Sequence of chain 3.B:
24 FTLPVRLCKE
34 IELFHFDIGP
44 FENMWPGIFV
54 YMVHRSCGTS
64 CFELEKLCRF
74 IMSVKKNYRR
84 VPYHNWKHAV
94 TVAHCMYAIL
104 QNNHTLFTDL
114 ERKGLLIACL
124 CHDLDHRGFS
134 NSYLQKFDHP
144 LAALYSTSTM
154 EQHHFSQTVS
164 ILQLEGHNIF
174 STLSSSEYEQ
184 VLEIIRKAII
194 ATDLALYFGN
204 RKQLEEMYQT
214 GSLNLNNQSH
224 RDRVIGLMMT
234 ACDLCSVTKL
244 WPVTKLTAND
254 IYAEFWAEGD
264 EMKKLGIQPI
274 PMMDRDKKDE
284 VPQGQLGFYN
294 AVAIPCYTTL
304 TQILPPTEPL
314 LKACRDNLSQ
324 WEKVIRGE

The protein below binds the small molecule below.
Small molecule (SMILES): O=C(c1ccc(Oc2nccnc2N2CCOCC2)cc1)c1nc2ccccc2[nH]1

Binding-site contacts:
Ligand atom N04 contacts residue TYR255 of chain 3.B at 3.0 Å (h-bond).
Ligand atom C25 contacts residue TYR86 of chain 3.B at 3.7 Å (hydrophobic).
Ligand atom C14 contacts residue GLN288 of chain 3.B at 3.6 Å.
Ligand atom C05 contacts residue TYR255 of chain 3.B at 3.8 Å (hydrophobic).
Ligand atom C06 contacts residue VAL284 of chain 3.B at 3.7 Å (hydrophobic).
Ligand atom C20 contacts residue SER239 of chain 3.B at 3.7 Å.
Ligand atom C03 contacts residue GLY287 of chain 3.B at 3.6 Å.
Ligand atom O01 contacts residue GLY287 of chain 3.B at 3.2 Å (h-bond).
Ligand atom C29 contacts residue PHE291 of chain 3.B at 3.4 Å (hydrophobic).
Ligand atom N18 contacts residue GLN288 of chain 3.B at 3.3 Å (h-bond).
Ligand atom C08 contacts residue GLU283 of chain 3.B at 3.8 Å.
Ligand atom C30 contacts residue PHE291 of chain 3.B at 3.4 Å (hydrophobic).
Ligand atom C13 contacts residue GLN288 of chain 3.B at 3.7 Å.
Ligand atom C20 contacts residue VAL240 of chain 3.B at 3.5 Å (hydrophobic).
Ligand atom C12 contacts residue MET275 of chain 3.B at 3.6 Å (hydrophobic).
Ligand atom C02 contacts residue GLY287 of chain 3.B at 3.4 Å.
Ligand atom C09 contacts residue MET275 of chain 3.B at 3.8 Å (hydrophobic).
Ligand atom C09 contacts residue PRO274 of chain 3.B at 3.7 Å (hydrophobic).
Ligand atom O16 contacts residue ILE254 of chain 3.B at 3.7 Å.
Ligand atom N04 contacts residue GLY287 of chain 3.B at 3.7 Å.
Ligand atom C02 contacts residue MET275 of chain 3.B at 3.8 Å (hydrophobic).
Ligand atom C10 contacts residue MET275 of chain 3.B at 3.8 Å (hydrophobic).
Ligand atom C07 contacts residue GLU283 of chain 3.B at 3.6 Å.
Ligand atom C14 contacts residue PHE258 of chain 3.B at 3.5 Å (hydrophobic).
Ligand atom N11 contacts residue GLY287 of chain 3.B at 3.6 Å.
Ligand atom O16 contacts residue PHE258 of chain 3.B at 3.5 Å.
Ligand atom C07 contacts residue LYS280 of chain 3.B at 3.8 Å.
Ligand atom C15 contacts residue PHE258 of chain 3.B at 3.7 Å (hydrophobic).
Ligand atom C20 contacts residue ILE254 of chain 3.B at 3.7 Å (hydrophobic).
Ligand atom C13 contacts residue TYR255 of chain 3.B at 3.3 Å (hydrophobic).
Ligand atom N21 contacts residue ILE254 of chain 3.B at 3.7 Å.
Ligand atom C05 contacts residue MET275 of chain 3.B at 3.8 Å (hydrophobic).
Ligand atom C08 contacts residue PRO274 of chain 3.B at 3.7 Å (hydrophobic).
Ligand atom C07 contacts residue PRO274 of chain 3.B at 3.7 Å (hydrophobic).
Ligand atom C22 contacts residue ILE254 of chain 3.B at 3.8 Å (hydrophobic).
Ligand atom C10 contacts residue GLY287 of chain 3.B at 3.6 Å.
Ligand atom C05 contacts residue GLY287 of chain 3.B at 3.7 Å.
Ligand atom C03 contacts residue MET275 of chain 3.B at 3.7 Å (hydrophobic).
Ligand atom C19 contacts residue GLN288 of chain 3.B at 3.6 Å.
Ligand atom C13 contacts residue MET275 of chain 3.B at 3.6 Å (hydrophobic).